Sequence of chain 18.H:
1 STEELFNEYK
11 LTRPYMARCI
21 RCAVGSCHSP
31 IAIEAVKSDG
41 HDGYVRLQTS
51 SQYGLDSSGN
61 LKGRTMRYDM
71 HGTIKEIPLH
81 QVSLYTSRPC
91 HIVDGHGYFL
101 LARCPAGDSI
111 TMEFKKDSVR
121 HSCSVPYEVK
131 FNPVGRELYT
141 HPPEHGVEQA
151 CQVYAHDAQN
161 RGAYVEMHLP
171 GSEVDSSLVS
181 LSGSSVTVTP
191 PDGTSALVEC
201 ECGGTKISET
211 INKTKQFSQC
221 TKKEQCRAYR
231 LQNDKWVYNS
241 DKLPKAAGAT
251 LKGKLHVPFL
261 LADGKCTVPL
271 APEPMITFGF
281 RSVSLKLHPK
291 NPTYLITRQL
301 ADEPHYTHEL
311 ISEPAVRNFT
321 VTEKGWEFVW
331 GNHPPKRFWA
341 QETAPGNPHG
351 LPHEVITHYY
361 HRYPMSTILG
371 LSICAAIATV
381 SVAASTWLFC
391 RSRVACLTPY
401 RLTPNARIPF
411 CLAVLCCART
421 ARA

A small-molecule ligand and the protein it binds are described below.
Small molecule (SMILES): CC(=O)N[C@@H]1[C@@H](O)[C@H](O)[C@@H](CO)O[C@H]1O

Binding-site contacts:
Ligand atom C6 contacts residue SER284 of chain 18.H at 3.5 Å.
Ligand atom C6 contacts residue ASN318 of chain 18.H at 3.2 Å.
Ligand atom O6 contacts residue ASN318 of chain 18.H at 2.6 Å (h-bond).
Ligand atom O6 contacts residue SER284 of chain 18.H at 2.6 Å (h-bond).